Sequence of chain 1.B:
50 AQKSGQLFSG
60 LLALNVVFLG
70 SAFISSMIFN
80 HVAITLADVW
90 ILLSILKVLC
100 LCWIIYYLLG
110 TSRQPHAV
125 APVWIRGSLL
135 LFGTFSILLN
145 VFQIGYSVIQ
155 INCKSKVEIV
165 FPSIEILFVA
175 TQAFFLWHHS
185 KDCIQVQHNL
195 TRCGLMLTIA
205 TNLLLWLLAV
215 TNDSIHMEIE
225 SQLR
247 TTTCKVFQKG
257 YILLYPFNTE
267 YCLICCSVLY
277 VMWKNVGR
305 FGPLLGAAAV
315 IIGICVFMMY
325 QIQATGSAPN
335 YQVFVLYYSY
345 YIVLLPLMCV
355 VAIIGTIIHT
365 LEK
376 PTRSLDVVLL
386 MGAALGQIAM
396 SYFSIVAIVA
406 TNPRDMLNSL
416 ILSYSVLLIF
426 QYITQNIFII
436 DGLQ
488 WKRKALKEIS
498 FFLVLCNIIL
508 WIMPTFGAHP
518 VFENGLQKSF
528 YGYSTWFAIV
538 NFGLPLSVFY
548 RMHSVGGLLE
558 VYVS

Sequence of chain 1.A:
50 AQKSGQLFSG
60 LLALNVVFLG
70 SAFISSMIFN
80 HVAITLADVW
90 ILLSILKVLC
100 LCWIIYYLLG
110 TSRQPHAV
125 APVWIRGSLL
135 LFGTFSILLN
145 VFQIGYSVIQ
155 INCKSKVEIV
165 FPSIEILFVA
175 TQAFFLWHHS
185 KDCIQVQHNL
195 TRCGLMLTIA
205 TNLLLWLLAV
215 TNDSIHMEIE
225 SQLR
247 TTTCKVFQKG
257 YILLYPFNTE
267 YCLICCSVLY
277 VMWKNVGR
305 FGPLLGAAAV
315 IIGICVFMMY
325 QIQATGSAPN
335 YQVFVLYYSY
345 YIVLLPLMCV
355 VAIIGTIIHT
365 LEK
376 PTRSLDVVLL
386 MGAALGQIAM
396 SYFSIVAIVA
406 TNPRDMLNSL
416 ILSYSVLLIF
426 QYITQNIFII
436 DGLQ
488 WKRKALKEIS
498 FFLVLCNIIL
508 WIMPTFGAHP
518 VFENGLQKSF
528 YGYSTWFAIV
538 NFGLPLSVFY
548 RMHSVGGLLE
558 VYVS

A protein and the small-molecule ligand that binds it are described below.
Small molecule (SMILES): CC(C)CCC[C@@H](C)[C@H]1CC[C@H]2[C@@H]3CC=C4C[C@@H](OC(=O)CCC(=O)O)CC[C@]4(C)[C@H]3CC[C@]12C

Binding-site contacts:
Ligand atom CBC contacts residue LEU56 of chain 1.A at 4.2 Å (hydrophobic).
Ligand atom CBG contacts residue LEU63 of chain 1.A at 3.9 Å (hydrophobic).
Ligand atom CBA contacts residue VAL66 of chain 1.A at 3.8 Å (hydrophobic).
Ligand atom CAM contacts residue GLN55 of chain 1.A at 4.4 Å.
Ligand atom CBE contacts residue LEU63 of chain 1.A at 4.0 Å (hydrophobic).
Ligand atom CAT contacts residue GLN55 of chain 1.A at 4.2 Å.
Ligand atom CAL contacts residue LYS52 of chain 1.A at 3.3 Å.
Ligand atom OAG contacts residue LEU56 of chain 1.A at 3.6 Å.
Ligand atom CAA contacts residue LEU207 of chain 1.A at 4.1 Å (hydrophobic).
Ligand atom OAF contacts residue LYS52 of chain 1.A at 3.8 Å.
Ligand atom CBF contacts residue GLY59 of chain 1.A at 4.0 Å.
Ligand atom CAM contacts residue LYS52 of chain 1.A at 3.6 Å.
Ligand atom CAS contacts residue GLY59 of chain 1.A at 4.2 Å.
Ligand atom CAB contacts residue SER70 of chain 1.A at 3.9 Å.
Ligand atom CAB contacts residue LEU211 of chain 1.A at 4.2 Å (hydrophobic).
Ligand atom CAP contacts residue PHE67 of chain 1.A at 4.0 Å (hydrophobic).
Ligand atom CAU contacts residue GLY59 of chain 1.A at 4.4 Å.
Ligand atom CAY contacts residue LEU56 of chain 1.A at 4.2 Å (hydrophobic).
Ligand atom OAH contacts residue LYS52 of chain 1.A at 3.9 Å.
Ligand atom CAQ contacts residue LEU390 of chain 1.B at 3.7 Å (hydrophobic).
Ligand atom CAR contacts residue GLN55 of chain 1.A at 4.1 Å.
Ligand atom CAP contacts residue LEU390 of chain 1.B at 3.9 Å (hydrophobic).
Ligand atom OAH contacts residue ILE435 of chain 1.B at 4.1 Å.
Ligand atom CAK contacts residue LEU63 of chain 1.A at 3.9 Å (hydrophobic).
Ligand atom CAJ contacts residue VAL66 of chain 1.A at 4.1 Å (hydrophobic).
Ligand atom CAR contacts residue TRP279 of chain 1.A at 4.2 Å (hydrophobic).
Ligand atom CAO contacts residue VAL66 of chain 1.A at 3.9 Å (hydrophobic).
Ligand atom CAC contacts residue VAL66 of chain 1.A at 3.7 Å (hydrophobic).
Ligand atom CAC contacts residue LEU207 of chain 1.A at 3.9 Å (hydrophobic).
Ligand atom CAX contacts residue LYS52 of chain 1.A at 3.9 Å.
Ligand atom CAT contacts residue GLY59 of chain 1.A at 3.6 Å.
Ligand atom CAQ contacts residue LEU63 of chain 1.A at 4.2 Å (hydrophobic).
Ligand atom CAI contacts residue MET386 of chain 1.B at 4.1 Å (hydrophobic).
Ligand atom CAB contacts residue VAL66 of chain 1.A at 4.2 Å (hydrophobic).
Ligand atom CAT contacts residue TRP279 of chain 1.A at 4.3 Å (hydrophobic).
Ligand atom OAG contacts residue VAL382 of chain 1.B at 4.0 Å.
Ligand atom CAP contacts residue LEU63 of chain 1.A at 3.8 Å (hydrophobic).
Ligand atom CAL contacts residue LEU56 of chain 1.A at 4.0 Å (hydrophobic).
Ligand atom CAN contacts residue VAL66 of chain 1.A at 3.8 Å (hydrophobic).
Ligand atom CAS contacts residue MET200 of chain 1.A at 4.1 Å (hydrophobic).